Sequence of chain 1.A:
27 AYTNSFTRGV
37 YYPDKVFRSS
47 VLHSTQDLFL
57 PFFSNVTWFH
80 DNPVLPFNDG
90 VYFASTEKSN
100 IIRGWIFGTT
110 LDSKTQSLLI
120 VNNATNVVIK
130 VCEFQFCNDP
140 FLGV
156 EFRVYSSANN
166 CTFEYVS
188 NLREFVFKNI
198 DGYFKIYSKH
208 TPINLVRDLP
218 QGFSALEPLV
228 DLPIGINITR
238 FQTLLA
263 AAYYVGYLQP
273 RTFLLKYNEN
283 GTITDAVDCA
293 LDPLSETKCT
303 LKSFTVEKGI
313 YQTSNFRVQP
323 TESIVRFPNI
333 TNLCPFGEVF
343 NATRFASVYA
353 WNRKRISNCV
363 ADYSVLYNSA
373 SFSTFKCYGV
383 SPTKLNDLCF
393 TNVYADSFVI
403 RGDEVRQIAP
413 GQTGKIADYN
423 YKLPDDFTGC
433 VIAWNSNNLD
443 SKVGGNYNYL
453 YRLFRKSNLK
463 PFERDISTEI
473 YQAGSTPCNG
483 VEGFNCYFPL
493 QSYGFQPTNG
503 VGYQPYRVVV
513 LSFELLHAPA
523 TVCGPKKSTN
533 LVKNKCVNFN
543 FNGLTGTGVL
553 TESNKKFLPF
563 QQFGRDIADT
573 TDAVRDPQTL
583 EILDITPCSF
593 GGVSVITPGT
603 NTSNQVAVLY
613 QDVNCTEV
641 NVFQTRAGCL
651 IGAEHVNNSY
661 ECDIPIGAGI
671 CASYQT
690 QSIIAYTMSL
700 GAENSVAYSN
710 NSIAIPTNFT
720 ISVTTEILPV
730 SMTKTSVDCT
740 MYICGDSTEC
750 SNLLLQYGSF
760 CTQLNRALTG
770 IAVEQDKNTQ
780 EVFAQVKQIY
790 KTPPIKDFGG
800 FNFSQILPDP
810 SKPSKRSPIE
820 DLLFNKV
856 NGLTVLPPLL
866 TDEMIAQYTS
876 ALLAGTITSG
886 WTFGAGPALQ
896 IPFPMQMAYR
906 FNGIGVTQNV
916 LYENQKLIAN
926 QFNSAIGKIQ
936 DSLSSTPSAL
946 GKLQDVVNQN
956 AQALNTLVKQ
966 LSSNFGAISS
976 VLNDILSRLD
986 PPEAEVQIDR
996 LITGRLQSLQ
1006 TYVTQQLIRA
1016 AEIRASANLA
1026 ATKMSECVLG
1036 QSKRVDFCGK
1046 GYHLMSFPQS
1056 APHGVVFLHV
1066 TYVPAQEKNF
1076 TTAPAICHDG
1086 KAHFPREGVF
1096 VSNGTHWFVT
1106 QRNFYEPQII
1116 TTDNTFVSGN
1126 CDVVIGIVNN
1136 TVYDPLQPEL

Binding-site contacts:
Ligand atom C7 contacts residue ASN343 of chain 1.A at 3.7 Å.
Ligand atom O7 contacts residue ASN343 of chain 1.A at 4.1 Å.
Ligand atom N2 contacts residue ASN343 of chain 1.A at 3.0 Å (h-bond).
Ligand atom C8 contacts residue PHE342 of chain 1.A at 3.6 Å (hydrophobic).
Ligand atom C7 contacts residue GLY339 of chain 1.A at 3.8 Å.
Ligand atom C8 contacts residue PHE338 of chain 1.A at 3.9 Å (hydrophobic).
Ligand atom C2 contacts residue ASN343 of chain 1.A at 2.5 Å.
Ligand atom O5 contacts residue ASN343 of chain 1.A at 2.4 Å (h-bond).
Ligand atom O7 contacts residue GLY339 of chain 1.A at 3.5 Å.
Ligand atom N2 contacts residue PHE342 of chain 1.A at 4.3 Å.
Ligand atom C1 contacts residue ASN343 of chain 1.A at 1.5 Å.
Ligand atom C7 contacts residue PHE342 of chain 1.A at 4.3 Å (hydrophobic).
Ligand atom C3 contacts residue ASN343 of chain 1.A at 3.9 Å.
Ligand atom C8 contacts residue GLY339 of chain 1.A at 3.9 Å.
Ligand atom C5 contacts residue ASN343 of chain 1.A at 3.8 Å.
Ligand atom C4 contacts residue ASN343 of chain 1.A at 4.3 Å.

This small molecule binds to this protein.
Small molecule (SMILES): CC(=O)N[C@H]1[C@H](O[C@H]2[C@H](O)[C@@H](NC(C)=O)CO[C@@H]2CO)O[C@H](CO)[C@@H](O)[C@@H]1O